Sequence of chain 1.B:
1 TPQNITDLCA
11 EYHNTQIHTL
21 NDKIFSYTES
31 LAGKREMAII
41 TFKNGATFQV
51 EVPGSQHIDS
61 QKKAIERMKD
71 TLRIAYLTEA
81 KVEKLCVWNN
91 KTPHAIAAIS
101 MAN

Binding-site contacts:
Ligand atom C3 contacts residue TRP88 of chain 1.B at 3.7 Å (hydrophobic).
Ligand atom O6 contacts residue GLN61 of chain 1.B at 3.2 Å (h-bond).
Ligand atom O6 contacts residue HIS57 of chain 1.B at 4.0 Å.
Ligand atom O2 contacts residue ASN90 of chain 1.B at 2.5 Å (h-bond).
Ligand atom C2 contacts residue LYS91 of chain 1.B at 4.0 Å.
Ligand atom C2 contacts residue ASN14 of chain 1.B at 4.1 Å.
Ligand atom C5 contacts residue GLU51 of chain 1.B at 4.3 Å.
Ligand atom O3 contacts residue ASN90 of chain 1.B at 2.9 Å (h-bond).
Ligand atom O4 contacts residue GLU51 of chain 1.B at 2.5 Å (salt-bridge).
Ligand atom C3 contacts residue ASN90 of chain 1.B at 3.5 Å.
Ligand atom O3 contacts residue TRP88 of chain 1.B at 4.1 Å.
Ligand atom O6 contacts residue TRP88 of chain 1.B at 3.6 Å.
Ligand atom C4 contacts residue GLU51 of chain 1.B at 3.1 Å.
Ligand atom C1 contacts residue ASN14 of chain 1.B at 4.2 Å.
Ligand atom C3 contacts residue GLU51 of chain 1.B at 4.1 Å.
Ligand atom C6 contacts residue GLN61 of chain 1.B at 4.0 Å.
Ligand atom O2 contacts residue ASN14 of chain 1.B at 3.2 Å (h-bond).
Ligand atom C4 contacts residue GLN56 of chain 1.B at 4.3 Å.
Ligand atom C6 contacts residue TRP88 of chain 1.B at 3.5 Å (hydrophobic).
Ligand atom C3 contacts residue LYS91 of chain 1.B at 3.6 Å.
Ligand atom O3 contacts residue GLU51 of chain 1.B at 3.8 Å.
Ligand atom C6 contacts residue GLN56 of chain 1.B at 4.0 Å.
Ligand atom C5 contacts residue GLN56 of chain 1.B at 4.3 Å.
Ligand atom O5 contacts residue GLN56 of chain 1.B at 3.8 Å.
Ligand atom C6 contacts residue HIS57 of chain 1.B at 3.7 Å.
Ligand atom C4 contacts residue LYS91 of chain 1.B at 4.0 Å.
Ligand atom O4 contacts residue LYS91 of chain 1.B at 3.3 Å (salt-bridge).
Ligand atom O6 contacts residue GLN56 of chain 1.B at 3.5 Å (h-bond).
Ligand atom O4 contacts residue HIS57 of chain 1.B at 4.3 Å.
Ligand atom C2 contacts residue ASN90 of chain 1.B at 3.6 Å.
Ligand atom C4 contacts residue TRP88 of chain 1.B at 3.6 Å (hydrophobic).
Ligand atom O1 contacts residue GLN56 of chain 1.B at 4.1 Å.
Ligand atom C6 contacts residue GLU51 of chain 1.B at 4.3 Å.
Ligand atom O4 contacts residue GLN56 of chain 1.B at 3.2 Å.
Ligand atom C5 contacts residue TRP88 of chain 1.B at 3.5 Å (hydrophobic).
Ligand atom O3 contacts residue LYS91 of chain 1.B at 2.5 Å (salt-bridge).

A small-molecule ligand and the protein it binds are described below.
Small molecule (SMILES): OC[C@H]1O[C@@H](O)[C@H](O)[C@@H](O)[C@H]1O